A small-molecule ligand and the protein it binds are described below.
Small molecule (SMILES): Nc1nonc1C(=O)NCC1CCCCC1

Sequence of chain 1.A:
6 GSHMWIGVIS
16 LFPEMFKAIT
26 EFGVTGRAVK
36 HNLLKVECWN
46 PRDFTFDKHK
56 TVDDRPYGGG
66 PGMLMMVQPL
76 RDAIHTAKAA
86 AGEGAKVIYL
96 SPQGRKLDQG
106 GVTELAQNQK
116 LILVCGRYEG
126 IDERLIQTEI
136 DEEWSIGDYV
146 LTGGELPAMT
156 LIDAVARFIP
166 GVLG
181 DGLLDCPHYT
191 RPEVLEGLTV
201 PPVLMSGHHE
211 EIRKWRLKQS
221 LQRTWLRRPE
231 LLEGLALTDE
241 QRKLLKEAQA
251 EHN

Binding-site contacts:
Ligand atom O8 contacts residue PRO97 of chain 1.A at 3.7 Å.
Ligand atom O4 contacts residue LEU95 of chain 1.A at 3.6 Å.
Ligand atom N9 contacts residue GLY148 of chain 1.A at 3.8 Å.
Ligand atom C2 contacts residue SER140 of chain 1.A at 4.0 Å.
Ligand atom N3 contacts residue ILE141 of chain 1.A at 3.1 Å (h-bond).
Ligand atom C16 contacts residue LEU146 of chain 1.A at 3.4 Å (hydrophobic).
Ligand atom O4 contacts residue ILE141 of chain 1.A at 3.8 Å.
Ligand atom O4 contacts residue TRP139 of chain 1.A at 3.9 Å.
Ligand atom O4 contacts residue SER140 of chain 1.A at 3.9 Å.
Ligand atom N5 contacts residue LEU95 of chain 1.A at 3.4 Å.
Ligand atom C11 contacts residue LEU146 of chain 1.A at 4.0 Å (hydrophobic).
Ligand atom O8 contacts residue LEU146 of chain 1.A at 3.1 Å (h-bond).
Ligand atom C13 contacts residue TYR94 of chain 1.A at 3.2 Å (hydrophobic).
Ligand atom O4 contacts residue SER96 of chain 1.A at 3.3 Å (h-bond).
Ligand atom C7 contacts residue PRO97 of chain 1.A at 3.7 Å (hydrophobic).
Ligand atom C12 contacts residue LEU95 of chain 1.A at 3.6 Å (hydrophobic).
Ligand atom N1 contacts residue TYR144 of chain 1.A at 2.8 Å (h-bond).
Ligand atom O8 contacts residue VAL145 of chain 1.A at 4.0 Å.
Ligand atom C11 contacts residue GLY148 of chain 1.A at 3.9 Å.
Ligand atom N5 contacts residue SER96 of chain 1.A at 3.3 Å (h-bond).
Ligand atom C10 contacts residue LEU146 of chain 1.A at 3.5 Å (hydrophobic).
Ligand atom C10 contacts residue GLY148 of chain 1.A at 3.4 Å.
Ligand atom C14 contacts residue GLY125 of chain 1.A at 3.5 Å.
Ligand atom C2 contacts residue PRO97 of chain 1.A at 3.9 Å (hydrophobic).
Ligand atom C6 contacts residue PRO152 of chain 1.A at 3.7 Å (hydrophobic).
Ligand atom N1 contacts residue GLY142 of chain 1.A at 3.2 Å (h-bond).
Ligand atom C14 contacts residue TYR94 of chain 1.A at 3.9 Å (hydrophobic).
Ligand atom N1 contacts residue PRO97 of chain 1.A at 3.9 Å.
Ligand atom N3 contacts residue SER96 of chain 1.A at 3.8 Å.
Ligand atom N5 contacts residue PRO152 of chain 1.A at 3.3 Å.
Ligand atom O4 contacts residue PRO152 of chain 1.A at 3.6 Å.
Ligand atom C2 contacts residue SER96 of chain 1.A at 4.0 Å.
Ligand atom C15 contacts residue TYR123 of chain 1.A at 3.2 Å (hydrophobic).
Ligand atom C10 contacts residue GLY149 of chain 1.A at 4.0 Å.
Ligand atom C6 contacts residue SER96 of chain 1.A at 3.9 Å.
Ligand atom O8 contacts residue TYR144 of chain 1.A at 3.6 Å.
Ligand atom C6 contacts residue PRO97 of chain 1.A at 3.8 Å (hydrophobic).
Ligand atom N3 contacts residue SER140 of chain 1.A at 3.4 Å (h-bond).
Ligand atom C14 contacts residue GLU124 of chain 1.A at 3.9 Å.
Ligand atom N1 contacts residue SER140 of chain 1.A at 4.0 Å.